Binding-site contacts:
Ligand atom C6 contacts residue THR266 of chain 1.A at 3.9 Å.
Ligand atom O5 contacts residue THR266 of chain 1.A at 4.0 Å.
Ligand atom O5 contacts residue ASN264 of chain 1.A at 1.9 Å (h-bond).
Ligand atom C5 contacts residue ASN264 of chain 1.A at 2.9 Å.
Ligand atom C2 contacts residue ASN264 of chain 1.A at 2.4 Å.
Ligand atom N2 contacts residue ASN264 of chain 1.A at 3.0 Å (h-bond).
Ligand atom O6 contacts residue ASN264 of chain 1.A at 4.4 Å.
Ligand atom C1 contacts residue ASN264 of chain 1.A at 1.0 Å.
Ligand atom C6 contacts residue ASN264 of chain 1.A at 4.1 Å.
Ligand atom C7 contacts residue ASN264 of chain 1.A at 3.9 Å.
Ligand atom C4 contacts residue ASN264 of chain 1.A at 3.7 Å.
Ligand atom C3 contacts residue ASN264 of chain 1.A at 3.4 Å.
Ligand atom C5 contacts residue THR266 of chain 1.A at 4.0 Å.
Ligand atom C8 contacts residue ASN264 of chain 1.A at 4.1 Å.
Ligand atom C1 contacts residue THR266 of chain 1.A at 4.1 Å.

Sequence of chain 1.A:
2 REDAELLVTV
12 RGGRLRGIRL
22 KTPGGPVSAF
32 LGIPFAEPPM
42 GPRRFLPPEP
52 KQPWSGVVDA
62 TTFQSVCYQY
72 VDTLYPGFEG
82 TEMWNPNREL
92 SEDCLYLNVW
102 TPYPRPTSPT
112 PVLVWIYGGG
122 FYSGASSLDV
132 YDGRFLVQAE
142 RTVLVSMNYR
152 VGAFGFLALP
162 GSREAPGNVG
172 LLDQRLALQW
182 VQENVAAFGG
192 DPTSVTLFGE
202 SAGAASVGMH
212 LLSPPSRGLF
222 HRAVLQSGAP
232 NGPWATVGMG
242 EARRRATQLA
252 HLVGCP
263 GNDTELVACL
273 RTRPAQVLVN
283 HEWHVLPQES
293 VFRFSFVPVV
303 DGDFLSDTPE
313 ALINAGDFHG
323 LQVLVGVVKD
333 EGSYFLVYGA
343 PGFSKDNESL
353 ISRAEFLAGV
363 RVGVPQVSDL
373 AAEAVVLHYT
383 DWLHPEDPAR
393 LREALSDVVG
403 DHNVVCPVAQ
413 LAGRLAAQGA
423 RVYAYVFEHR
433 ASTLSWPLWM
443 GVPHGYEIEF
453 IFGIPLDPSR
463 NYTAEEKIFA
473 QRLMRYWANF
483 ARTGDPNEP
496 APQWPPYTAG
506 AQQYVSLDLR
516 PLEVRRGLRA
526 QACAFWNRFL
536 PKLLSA

The small molecule below binds the protein below.
Small molecule (SMILES): CC(=O)N[C@@H]1[C@@H](O)[C@H](O)[C@@H](CO)O[C@H]1O